Sequence of chain 1.A:
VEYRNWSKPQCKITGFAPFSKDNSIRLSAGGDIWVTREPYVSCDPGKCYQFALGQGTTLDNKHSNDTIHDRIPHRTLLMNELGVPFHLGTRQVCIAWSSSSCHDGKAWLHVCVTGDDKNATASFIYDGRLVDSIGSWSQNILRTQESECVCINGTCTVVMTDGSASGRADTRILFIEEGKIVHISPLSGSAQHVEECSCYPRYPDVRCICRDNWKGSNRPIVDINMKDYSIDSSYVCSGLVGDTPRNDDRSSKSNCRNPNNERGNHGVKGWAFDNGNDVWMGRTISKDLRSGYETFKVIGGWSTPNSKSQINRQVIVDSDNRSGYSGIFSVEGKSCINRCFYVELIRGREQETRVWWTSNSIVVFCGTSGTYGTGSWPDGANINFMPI

The small molecule below binds the protein below.
Small molecule (SMILES): CC(=O)N[C@H]1[C@H](O[C@H]2[C@H](O)[C@@H](NC(C)=O)CO[C@@H]2CO)O[C@H](CO)[C@@H](O[C@@H]2O[C@H](CO)[C@@H](O)[C@H](O[C@H]3O[C@H](CO)[C@@H](O)[C@H](O)[C@@H]3O[C@H]3O[C@H](CO)[C@@H](O)[C@H](O)[C@@H]3O[C@H]3O[C@H](CO)[C@@H](O)[C@H](O)[C@@H]3O)[C@@H]2O)[C@@H]1O

Binding-site contacts:
Ligand atom O5 contacts residue ILE392 of chain 1.A at 3.7 Å.
Ligand atom O3 contacts residue ILE392 of chain 1.A at 3.8 Å.
Ligand atom O3 contacts residue ARG331 of chain 1.A at 3.5 Å.
Ligand atom O4 contacts residue ASN393 of chain 1.A at 3.5 Å (h-bond).
Ligand atom C6 contacts residue GLY454 of chain 1.A at 3.5 Å.
Ligand atom O2 contacts residue ILE392 of chain 1.A at 3.4 Å.
Ligand atom O3 contacts residue ASP330 of chain 1.A at 3.8 Å.
Ligand atom O3 contacts residue GLN391 of chain 1.A at 3.6 Å (h-bond).
Ligand atom C6 contacts residue LYS389 of chain 1.A at 3.6 Å.
Ligand atom O2 contacts residue ARG394 of chain 1.A at 3.4 Å.
Ligand atom O2 contacts residue ARG331 of chain 1.A at 3.3 Å (salt-bridge).
Ligand atom O7 contacts residue ASN200 of chain 1.C at 3.1 Å (h-bond).
Ligand atom C4 contacts residue GLN391 of chain 1.A at 3.4 Å.
Ligand atom C3 contacts residue ASN200 of chain 1.C at 3.8 Å.
Ligand atom O6 contacts residue THR455 of chain 1.A at 3.5 Å.
Ligand atom O5 contacts residue ASN200 of chain 1.C at 2.4 Å (h-bond).
Ligand atom O3 contacts residue GLN391 of chain 1.A at 3.4 Å (h-bond).
Ligand atom O2 contacts residue GLN391 of chain 1.A at 2.8 Å (h-bond).
Ligand atom O4 contacts residue ARG394 of chain 1.A at 3.3 Å (salt-bridge).
Ligand atom O5 contacts residue ASP330 of chain 1.A at 3.6 Å.
Ligand atom O6 contacts residue GLY454 of chain 1.A at 2.8 Å (h-bond).
Ligand atom N2 contacts residue ASN200 of chain 1.C at 2.9 Å (h-bond).
Ligand atom O2 contacts residue ASN393 of chain 1.A at 3.7 Å.
Ligand atom O4 contacts residue ARG394 of chain 1.A at 3.3 Å (salt-bridge).
Ligand atom C7 contacts residue ASN200 of chain 1.C at 3.3 Å.
Ligand atom C1 contacts residue ASN200 of chain 1.C at 1.4 Å.
Ligand atom O3 contacts residue ASN393 of chain 1.A at 3.0 Å (h-bond).
Ligand atom O5 contacts residue THR455 of chain 1.A at 3.4 Å.
Ligand atom O2 contacts residue ASP330 of chain 1.A at 3.7 Å.
Ligand atom C2 contacts residue GLN391 of chain 1.A at 3.7 Å.
Ligand atom O6 contacts residue TYR453 of chain 1.A at 3.5 Å.
Ligand atom O5 contacts residue GLY454 of chain 1.A at 3.4 Å.
Ligand atom C3 contacts residue ASN393 of chain 1.A at 3.6 Å.
Ligand atom O6 contacts residue LYS389 of chain 1.A at 2.9 Å (salt-bridge).
Ligand atom C2 contacts residue ARG394 of chain 1.A at 3.8 Å.
Ligand atom C5 contacts residue ASN200 of chain 1.C at 3.7 Å.
Ligand atom C2 contacts residue ASN200 of chain 1.C at 2.4 Å.
Ligand atom C6 contacts residue GLN391 of chain 1.A at 3.8 Å.
Ligand atom C3 contacts residue GLN391 of chain 1.A at 3.5 Å.
Ligand atom C6 contacts residue TYR453 of chain 1.A at 3.5 Å (hydrophobic).

Sequence of chain 1.C:
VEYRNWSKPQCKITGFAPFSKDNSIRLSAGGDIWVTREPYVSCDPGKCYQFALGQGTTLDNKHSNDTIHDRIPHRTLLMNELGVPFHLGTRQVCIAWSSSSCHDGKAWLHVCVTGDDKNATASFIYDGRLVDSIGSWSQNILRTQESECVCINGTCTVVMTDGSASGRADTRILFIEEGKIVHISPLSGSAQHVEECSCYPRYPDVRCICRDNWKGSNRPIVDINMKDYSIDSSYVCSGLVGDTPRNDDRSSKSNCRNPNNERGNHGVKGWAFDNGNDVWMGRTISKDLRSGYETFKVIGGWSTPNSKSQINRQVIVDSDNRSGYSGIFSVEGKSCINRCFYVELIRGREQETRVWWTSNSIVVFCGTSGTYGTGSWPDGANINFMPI